Sequence of chain 1.A:
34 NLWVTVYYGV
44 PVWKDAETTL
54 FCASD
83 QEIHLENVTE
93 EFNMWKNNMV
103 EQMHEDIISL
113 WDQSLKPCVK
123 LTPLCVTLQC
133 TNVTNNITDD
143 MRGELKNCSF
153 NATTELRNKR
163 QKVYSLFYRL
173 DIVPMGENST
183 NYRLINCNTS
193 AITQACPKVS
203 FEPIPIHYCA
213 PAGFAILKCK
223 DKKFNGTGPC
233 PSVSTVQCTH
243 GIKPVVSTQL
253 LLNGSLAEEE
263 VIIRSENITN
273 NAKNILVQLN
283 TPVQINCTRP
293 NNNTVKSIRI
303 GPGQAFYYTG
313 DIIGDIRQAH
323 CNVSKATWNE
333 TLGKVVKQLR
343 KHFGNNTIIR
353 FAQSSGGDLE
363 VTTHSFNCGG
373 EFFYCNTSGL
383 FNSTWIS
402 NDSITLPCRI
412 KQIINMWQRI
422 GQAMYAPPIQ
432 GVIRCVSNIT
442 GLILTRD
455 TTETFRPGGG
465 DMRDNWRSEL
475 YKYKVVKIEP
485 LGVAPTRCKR

Sequence of chain 1.G:
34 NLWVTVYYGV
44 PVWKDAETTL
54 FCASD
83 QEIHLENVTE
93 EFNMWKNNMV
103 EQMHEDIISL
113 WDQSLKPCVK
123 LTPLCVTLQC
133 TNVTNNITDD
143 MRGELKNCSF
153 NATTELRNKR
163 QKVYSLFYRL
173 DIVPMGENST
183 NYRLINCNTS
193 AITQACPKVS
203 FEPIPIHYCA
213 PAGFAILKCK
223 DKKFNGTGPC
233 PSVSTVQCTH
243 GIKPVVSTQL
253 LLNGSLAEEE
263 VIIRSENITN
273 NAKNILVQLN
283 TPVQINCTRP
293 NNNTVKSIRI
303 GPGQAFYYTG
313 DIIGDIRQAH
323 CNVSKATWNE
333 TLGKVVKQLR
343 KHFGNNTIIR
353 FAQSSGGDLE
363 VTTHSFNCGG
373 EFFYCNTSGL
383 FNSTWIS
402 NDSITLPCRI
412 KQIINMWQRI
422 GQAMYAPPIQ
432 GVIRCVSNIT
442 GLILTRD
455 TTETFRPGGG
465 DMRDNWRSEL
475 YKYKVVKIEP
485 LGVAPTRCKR

Binding-site contacts:
Ligand atom O7 contacts residue ARG301 of chain 1.A at 3.0 Å (salt-bridge).
Ligand atom O7 contacts residue ASN190 of chain 1.G at 3.6 Å (h-bond).
Ligand atom C2 contacts residue ASN190 of chain 1.G at 2.5 Å.
Ligand atom C3 contacts residue ASN190 of chain 1.G at 3.8 Å.
Ligand atom O6 contacts residue ARG185 of chain 1.G at 4.3 Å.
Ligand atom C5 contacts residue ASN190 of chain 1.G at 3.6 Å.
Ligand atom O6 contacts residue VAL175 of chain 1.G at 4.0 Å.
Ligand atom C7 contacts residue ASN190 of chain 1.G at 3.5 Å.
Ligand atom C4 contacts residue ASN190 of chain 1.G at 4.2 Å.
Ligand atom C8 contacts residue THR191 of chain 1.G at 4.0 Å.
Ligand atom C7 contacts residue ARG301 of chain 1.A at 4.0 Å.
Ligand atom C1 contacts residue ASN190 of chain 1.G at 1.4 Å.
Ligand atom O6 contacts residue ILE187 of chain 1.G at 4.4 Å.
Ligand atom C8 contacts residue ARG301 of chain 1.A at 4.2 Å.
Ligand atom O5 contacts residue ARG185 of chain 1.G at 4.0 Å.
Ligand atom C8 contacts residue ASN190 of chain 1.G at 4.5 Å.
Ligand atom O5 contacts residue ASN190 of chain 1.G at 2.2 Å (h-bond).
Ligand atom N2 contacts residue ASN190 of chain 1.G at 3.0 Å (h-bond).

A small-molecule ligand and the protein it binds are described below.
Small molecule (SMILES): CC(=O)N[C@@H]1[C@@H](O)[C@H](O)[C@@H](CO)O[C@H]1O